This small molecule binds to this protein.
Small molecule (SMILES): CC(=O)N[C@@H]1[C@@H](O)[C@H](O)[C@@H](CO)O[C@H]1O

Binding-site contacts:
Ligand atom N2 contacts residue ASN259 of chain 12.E at 3.0 Å (h-bond).
Ligand atom C3 contacts residue ASN259 of chain 12.E at 3.7 Å.
Ligand atom O6 contacts residue ASN259 of chain 12.E at 4.4 Å.
Ligand atom C5 contacts residue ASN259 of chain 12.E at 3.6 Å.
Ligand atom O5 contacts residue ASN259 of chain 12.E at 2.3 Å (h-bond).
Ligand atom C6 contacts residue LYS115 of chain 12.D at 4.3 Å.
Ligand atom O7 contacts residue GLU117 of chain 12.D at 4.3 Å.
Ligand atom C4 contacts residue ASN259 of chain 12.E at 4.1 Å.
Ligand atom O6 contacts residue LYS115 of chain 12.D at 3.5 Å (salt-bridge).
Ligand atom C2 contacts residue ASN259 of chain 12.E at 2.4 Å.
Ligand atom O5 contacts residue THR116 of chain 12.D at 3.8 Å.
Ligand atom C7 contacts residue ASN259 of chain 12.E at 3.1 Å.
Ligand atom O7 contacts residue ASN259 of chain 12.E at 2.7 Å (h-bond).
Ligand atom C8 contacts residue ASN259 of chain 12.E at 4.4 Å.
Ligand atom O7 contacts residue LYS181 of chain 12.D at 4.3 Å.
Ligand atom C6 contacts residue THR116 of chain 12.D at 4.5 Å.
Ligand atom O6 contacts residue THR116 of chain 12.D at 3.2 Å (h-bond).
Ligand atom C1 contacts residue ASN259 of chain 12.E at 1.4 Å.

Sequence of chain 12.E:
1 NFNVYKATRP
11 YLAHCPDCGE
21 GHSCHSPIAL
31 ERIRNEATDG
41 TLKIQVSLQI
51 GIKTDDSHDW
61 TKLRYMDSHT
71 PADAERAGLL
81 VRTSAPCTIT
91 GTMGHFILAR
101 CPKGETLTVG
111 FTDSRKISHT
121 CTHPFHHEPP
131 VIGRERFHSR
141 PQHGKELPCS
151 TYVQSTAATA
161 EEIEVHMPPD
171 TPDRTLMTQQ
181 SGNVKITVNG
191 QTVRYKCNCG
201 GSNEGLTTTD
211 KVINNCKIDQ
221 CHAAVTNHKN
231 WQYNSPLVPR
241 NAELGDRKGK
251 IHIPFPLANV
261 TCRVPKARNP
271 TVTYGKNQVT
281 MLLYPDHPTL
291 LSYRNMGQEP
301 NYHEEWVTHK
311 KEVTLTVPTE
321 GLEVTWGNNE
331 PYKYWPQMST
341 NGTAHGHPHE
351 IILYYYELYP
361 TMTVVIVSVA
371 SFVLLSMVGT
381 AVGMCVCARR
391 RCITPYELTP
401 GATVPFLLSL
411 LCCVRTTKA

Sequence of chain 12.D:
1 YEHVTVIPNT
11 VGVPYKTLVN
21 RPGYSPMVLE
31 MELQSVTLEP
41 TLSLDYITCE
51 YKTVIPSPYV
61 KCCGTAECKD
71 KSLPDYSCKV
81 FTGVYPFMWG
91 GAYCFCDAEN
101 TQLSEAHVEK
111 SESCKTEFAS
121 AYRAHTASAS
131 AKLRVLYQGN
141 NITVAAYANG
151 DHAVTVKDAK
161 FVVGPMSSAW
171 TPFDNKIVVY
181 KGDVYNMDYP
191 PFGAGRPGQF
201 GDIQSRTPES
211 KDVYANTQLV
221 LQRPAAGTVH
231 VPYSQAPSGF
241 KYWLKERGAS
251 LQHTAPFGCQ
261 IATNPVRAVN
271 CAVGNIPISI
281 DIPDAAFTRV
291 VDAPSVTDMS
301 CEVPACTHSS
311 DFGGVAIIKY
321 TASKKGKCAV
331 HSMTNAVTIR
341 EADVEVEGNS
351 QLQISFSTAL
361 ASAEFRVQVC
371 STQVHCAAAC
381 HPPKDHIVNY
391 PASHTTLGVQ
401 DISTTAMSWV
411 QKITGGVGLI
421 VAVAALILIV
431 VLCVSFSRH